The protein below binds the small molecule below.
Small molecule (SMILES): O=C(Nc1ccc(N(Cc2ccsc2)C(=O)Cn2nnc3ccccc32)cc1)c1ccccc1

Sequence of chain 1.B:
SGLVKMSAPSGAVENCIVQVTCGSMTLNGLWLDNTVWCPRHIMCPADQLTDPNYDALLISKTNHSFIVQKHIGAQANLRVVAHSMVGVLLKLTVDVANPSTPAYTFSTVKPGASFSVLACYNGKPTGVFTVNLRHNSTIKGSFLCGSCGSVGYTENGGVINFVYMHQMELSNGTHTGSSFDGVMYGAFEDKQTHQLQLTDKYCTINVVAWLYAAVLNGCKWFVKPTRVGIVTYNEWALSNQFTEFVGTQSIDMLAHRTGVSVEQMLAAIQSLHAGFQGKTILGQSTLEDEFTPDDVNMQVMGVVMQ

Sequence of chain 1.A:
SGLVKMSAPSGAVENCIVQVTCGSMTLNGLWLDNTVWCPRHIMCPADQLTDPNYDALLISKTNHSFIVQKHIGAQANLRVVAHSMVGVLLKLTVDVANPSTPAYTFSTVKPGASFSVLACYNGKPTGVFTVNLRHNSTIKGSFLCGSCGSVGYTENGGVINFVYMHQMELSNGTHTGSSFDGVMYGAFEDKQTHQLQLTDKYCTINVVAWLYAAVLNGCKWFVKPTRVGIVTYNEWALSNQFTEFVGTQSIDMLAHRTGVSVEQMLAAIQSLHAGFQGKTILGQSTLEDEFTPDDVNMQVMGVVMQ

Binding-site contacts:
Ligand atom O01 contacts residue GLU169 of chain 1.A at 2.9 Å (salt-bridge).
Ligand atom C07 contacts residue LEU49 of chain 1.A at 3.7 Å (hydrophobic).
Ligand atom S22 contacts residue ASP190 of chain 1.A at 3.6 Å.
Ligand atom C15 contacts residue MET25 of chain 1.A at 3.7 Å (hydrophobic).
Ligand atom C30 contacts residue PHE143 of chain 1.A at 3.6 Å (hydrophobic).
Ligand atom N33 contacts residue GLU169 of chain 1.A at 3.5 Å (salt-bridge).
Ligand atom N33 contacts residue LEU144 of chain 1.A at 3.7 Å.
Ligand atom N34 contacts residue CYS148 of chain 1.A at 3.2 Å (h-bond).
Ligand atom N33 contacts residue HIS166 of chain 1.A at 2.9 Å (h-bond).
Ligand atom O01 contacts residue MET168 of chain 1.A at 3.1 Å.
Ligand atom C31 contacts residue LEU144 of chain 1.A at 3.5 Å (hydrophobic).
Ligand atom C32 contacts residue CYS145 of chain 1.A at 3.7 Å (hydrophobic).
Ligand atom C14 contacts residue SER24 of chain 1.A at 3.5 Å.
Ligand atom C23 contacts residue HIS41 of chain 1.A at 3.5 Å.
Ligand atom C25 contacts residue CYS145 of chain 1.A at 3.7 Å (hydrophobic).
Ligand atom C23 contacts residue TYR54 of chain 1.A at 3.7 Å (hydrophobic).
Ligand atom C28 contacts residue CYS145 of chain 1.A at 3.6 Å (hydrophobic).
Ligand atom C07 contacts residue CYS145 of chain 1.A at 3.7 Å (hydrophobic).
Ligand atom C32 contacts residue GLU169 of chain 1.A at 3.5 Å.
Ligand atom C23 contacts residue ASP190 of chain 1.A at 3.2 Å.
Ligand atom C31 contacts residue GLU169 of chain 1.A at 3.3 Å.
Ligand atom C11 contacts residue CYS44 of chain 1.A at 3.5 Å (hydrophobic).
Ligand atom C23 contacts residue LYS191 of chain 1.A at 3.7 Å.
Ligand atom N26 contacts residue CYS148 of chain 1.A at 3.7 Å.
Ligand atom N26 contacts residue CYS145 of chain 1.A at 3.7 Å.
Ligand atom C31 contacts residue PHE143 of chain 1.A at 3.3 Å (hydrophobic).
Ligand atom N34 contacts residue MET168 of chain 1.A at 3.3 Å.
Ligand atom C10 contacts residue MET25 of chain 1.A at 3.6 Å (hydrophobic).
Ligand atom C17 contacts residue HIS41 of chain 1.A at 3.4 Å.
Ligand atom C32 contacts residue LEU144 of chain 1.A at 3.6 Å (hydrophobic).
Ligand atom N34 contacts residue HIS166 of chain 1.A at 3.4 Å (h-bond).
Ligand atom C30 contacts residue GLU169 of chain 1.A at 3.5 Å.
Ligand atom C12 contacts residue CYS44 of chain 1.A at 3.4 Å (hydrophobic).
Ligand atom C27 contacts residue CYS145 of chain 1.A at 3.5 Å (hydrophobic).
Ligand atom N34 contacts residue GLU169 of chain 1.A at 3.5 Å (salt-bridge).
Ligand atom C31 contacts residue CYS145 of chain 1.A at 3.7 Å (hydrophobic).
Ligand atom C12 contacts residue ALA46 of chain 1.A at 3.5 Å (hydrophobic).
Ligand atom C18 contacts residue HIS41 of chain 1.A at 3.6 Å.
Ligand atom C06 contacts residue LEU49 of chain 1.A at 3.5 Å (hydrophobic).
Ligand atom S22 contacts residue LYS191 of chain 1.A at 3.7 Å.